Sequence of chain 1.A:
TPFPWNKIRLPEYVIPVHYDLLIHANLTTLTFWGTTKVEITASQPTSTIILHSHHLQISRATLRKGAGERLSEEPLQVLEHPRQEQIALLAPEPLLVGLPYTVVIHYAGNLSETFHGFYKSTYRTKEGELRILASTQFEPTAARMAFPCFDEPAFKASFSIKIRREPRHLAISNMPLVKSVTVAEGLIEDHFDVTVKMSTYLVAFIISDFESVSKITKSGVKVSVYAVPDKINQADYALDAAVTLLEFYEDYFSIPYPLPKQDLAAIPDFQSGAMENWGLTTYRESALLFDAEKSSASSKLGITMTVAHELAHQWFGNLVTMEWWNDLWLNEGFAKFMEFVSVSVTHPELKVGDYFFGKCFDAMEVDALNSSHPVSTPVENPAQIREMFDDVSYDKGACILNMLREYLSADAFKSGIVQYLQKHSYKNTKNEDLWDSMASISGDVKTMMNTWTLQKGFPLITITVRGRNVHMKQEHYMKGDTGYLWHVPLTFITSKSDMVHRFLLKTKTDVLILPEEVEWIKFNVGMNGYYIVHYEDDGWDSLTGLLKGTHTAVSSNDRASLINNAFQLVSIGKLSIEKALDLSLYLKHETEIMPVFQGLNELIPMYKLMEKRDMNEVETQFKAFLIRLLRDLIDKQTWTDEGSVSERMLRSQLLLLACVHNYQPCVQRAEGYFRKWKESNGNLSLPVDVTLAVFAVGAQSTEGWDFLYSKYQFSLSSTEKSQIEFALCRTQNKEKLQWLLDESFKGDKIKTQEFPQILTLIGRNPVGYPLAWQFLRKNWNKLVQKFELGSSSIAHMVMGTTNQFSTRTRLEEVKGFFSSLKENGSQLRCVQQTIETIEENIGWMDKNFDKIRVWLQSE

This small molecule binds to this protein.
Small molecule (SMILES): COC(=O)[C@H](Cc1ccc(O)cc1)NC(=O)[C@H](CC(C)C)NC(=O)[C@@H](O)[C@H](N)CCCCO

Binding-site contacts:
Ligand atom C5 contacts residue GLU139 of chain 1.A at 3.5 Å.
Ligand atom C31 contacts residue SER792 of chain 1.A at 3.4 Å.
Ligand atom O9 contacts residue GLU276 of chain 1.A at 3.0 Å (salt-bridge).
Ligand atom N3 contacts residue GLU332 of chain 1.A at 2.8 Å (salt-bridge).
Ligand atom O9 contacts residue ZN1 of chain 1.D at 1.9 Å.
Ligand atom C10 contacts residue TYR394 of chain 1.A at 3.4 Å (hydrophobic).
Ligand atom C1 contacts residue GLU276 of chain 1.A at 3.6 Å.
Ligand atom O11 contacts residue TYR394 of chain 1.A at 2.8 Å (h-bond).
Ligand atom O11 contacts residue HIS309 of chain 1.A at 3.0 Å (h-bond).
Ligand atom O21 contacts residue GLY273 of chain 1.A at 2.4 Å (h-bond).
Ligand atom C10 contacts residue ZN1 of chain 1.D at 3.0 Å.
Ligand atom C2 contacts residue GLU332 of chain 1.A at 3.4 Å.
Ligand atom O34 contacts residue GLY273 of chain 1.A at 3.0 Å (h-bond).
Ligand atom C28 contacts residue HIS796 of chain 1.A at 3.6 Å.
Ligand atom N12 contacts residue ALA274 of chain 1.A at 3.2 Å (h-bond).
Ligand atom C1 contacts residue ALA274 of chain 1.A at 3.3 Å (hydrophobic).
Ligand atom C10 contacts residue GLU310 of chain 1.A at 3.4 Å.
Ligand atom O8 contacts residue EDO1 of chain 1.U at 3.0 Å.
Ligand atom C7 contacts residue GLU139 of chain 1.A at 3.4 Å.
Ligand atom C20 contacts residue GLY273 of chain 1.A at 3.4 Å.
Ligand atom C35 contacts residue ARG284 of chain 1.A at 3.6 Å.
Ligand atom O8 contacts residue GLU139 of chain 1.A at 3.2 Å (salt-bridge).
Ligand atom C2 contacts residue ZN1 of chain 1.D at 3.5 Å.
Ligand atom C4 contacts residue ALA274 of chain 1.A at 3.4 Å (hydrophobic).
Ligand atom C24 contacts residue GLY273 of chain 1.A at 3.2 Å.
Ligand atom C1 contacts residue GLU310 of chain 1.A at 3.3 Å.
Ligand atom O21 contacts residue SER272 of chain 1.A at 2.9 Å.
Ligand atom O34 contacts residue SER272 of chain 1.A at 3.1 Å.
Ligand atom O9 contacts residue HIS309 of chain 1.A at 3.4 Å (h-bond).
Ligand atom N12 contacts residue GLU310 of chain 1.A at 3.4 Å (salt-bridge).
Ligand atom O9 contacts residue HIS313 of chain 1.A at 3.0 Å (h-bond).
Ligand atom O11 contacts residue ZN1 of chain 1.D at 2.4 Å.
Ligand atom C18 contacts residue LYS336 of chain 1.A at 3.6 Å.
Ligand atom O33 contacts residue GLY273 of chain 1.A at 3.5 Å (h-bond).
Ligand atom C1 contacts residue ZN1 of chain 1.D at 2.9 Å.
Ligand atom N3 contacts residue GLU139 of chain 1.A at 2.8 Å (salt-bridge).
Ligand atom O11 contacts residue GLU332 of chain 1.A at 3.1 Å (salt-bridge).
Ligand atom O9 contacts residue GLU310 of chain 1.A at 2.6 Å (salt-bridge).
Ligand atom O21 contacts residue ALA274 of chain 1.A at 3.2 Å (h-bond).
Ligand atom N3 contacts residue GLU276 of chain 1.A at 2.6 Å (salt-bridge).